Sequence of chain 1.F:
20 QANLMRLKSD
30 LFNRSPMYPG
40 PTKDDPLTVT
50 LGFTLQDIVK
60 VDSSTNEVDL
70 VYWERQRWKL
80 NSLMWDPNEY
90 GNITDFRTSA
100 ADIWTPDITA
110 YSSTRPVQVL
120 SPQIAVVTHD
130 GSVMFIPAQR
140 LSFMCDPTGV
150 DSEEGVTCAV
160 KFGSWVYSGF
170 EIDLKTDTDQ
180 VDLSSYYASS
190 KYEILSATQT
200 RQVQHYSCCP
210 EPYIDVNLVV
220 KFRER

A small-molecule ligand and the protein it binds are described below.
Small molecule (SMILES): CC(=O)N[C@@H]1[C@@H](O)[C@H](O)[C@@H](CO)O[C@H]1O

Binding-site contacts:
Ligand atom O7 contacts residue ASN91 of chain 1.F at 4.1 Å.
Ligand atom N2 contacts residue ASN91 of chain 1.F at 3.1 Å (h-bond).
Ligand atom C7 contacts residue ASN91 of chain 1.F at 3.4 Å.
Ligand atom C1 contacts residue ASN91 of chain 1.F at 2.5 Å.
Ligand atom C5 contacts residue ASN91 of chain 1.F at 4.4 Å.
Ligand atom O7 contacts residue GLY90 of chain 1.F at 3.9 Å.
Ligand atom C7 contacts residue GLY90 of chain 1.F at 4.2 Å.
Ligand atom C2 contacts residue ASN91 of chain 1.F at 3.1 Å.
Ligand atom C8 contacts residue GLY90 of chain 1.F at 3.9 Å.
Ligand atom C8 contacts residue ASN91 of chain 1.F at 3.7 Å.
Ligand atom O5 contacts residue ASN91 of chain 1.F at 3.0 Å (h-bond).